Binding-site contacts:
Ligand atom F18 contacts residue 0U91 of chain 1.C at 0.2 Å.
Ligand atom C10 contacts residue 0U91 of chain 1.C at 0.1 Å.
Ligand atom N9 contacts residue 0U91 of chain 1.C at 0.1 Å (h-bond).
Ligand atom C7 contacts residue 0U91 of chain 1.C at 0.1 Å.
Ligand atom C6 contacts residue 0U91 of chain 1.C at 0.1 Å.
Ligand atom C18 contacts residue GLY321 of chain 1.A at 3.2 Å.
Ligand atom F7C contacts residue THR258 of chain 1.A at 3.4 Å.
Ligand atom O11 contacts residue PHE32 of chain 1.A at 3.0 Å.
Ligand atom O15 contacts residue GLU424 of chain 1.A at 3.1 Å (salt-bridge).
Ligand atom C17 contacts residue 0U91 of chain 1.C at 0.1 Å.
Ligand atom C5 contacts residue 0U91 of chain 1.C at 0.1 Å.
Ligand atom S14 contacts residue 0U91 of chain 1.C at 0.1 Å (h-bond).
Ligand atom C13 contacts residue 0U91 of chain 1.C at 0.1 Å.
Ligand atom C13 contacts residue PHE32 of chain 1.A at 3.1 Å (hydrophobic).
Ligand atom C15 contacts residue 0U91 of chain 1.C at 0.1 Å.
Ligand atom N8 contacts residue HEM1 of chain 1.B at 3.2 Å.
Ligand atom C11 contacts residue 0U91 of chain 1.C at 0.2 Å.
Ligand atom O10 contacts residue 0U91 of chain 1.C at 0.2 Å (h-bond).
Ligand atom F18 contacts residue GLY321 of chain 1.A at 2.7 Å.
Ligand atom F7C contacts residue 0U91 of chain 1.C at 0.1 Å.
Ligand atom O14 contacts residue 0U91 of chain 1.C at 0.1 Å (h-bond).
Ligand atom N9 contacts residue ALA426 of chain 1.A at 2.9 Å (h-bond).
Ligand atom C19 contacts residue 0U91 of chain 1.C at 0.2 Å.
Ligand atom F7A contacts residue 0U91 of chain 1.C at 0.1 Å.
Ligand atom C2 contacts residue 0U91 of chain 1.C at 0.1 Å.
Ligand atom C12 contacts residue 0U91 of chain 1.C at 0.7 Å.
Ligand atom O14 contacts residue PHE32 of chain 1.A at 3.1 Å.
Ligand atom O11 contacts residue 0U91 of chain 1.C at 0.7 Å.
Ligand atom C1 contacts residue 0U91 of chain 1.C at 0.1 Å.
Ligand atom O15 contacts residue 0U91 of chain 1.C at 0.1 Å (h-bond).
Ligand atom O15 contacts residue TRP320 of chain 1.A at 2.9 Å.
Ligand atom C12 contacts residue ALA426 of chain 1.A at 3.3 Å (hydrophobic).
Ligand atom C3 contacts residue 0U91 of chain 1.C at 0.1 Å.
Ligand atom F7B contacts residue 0U91 of chain 1.C at 0.1 Å.
Ligand atom C4 contacts residue 0U91 of chain 1.C at 0.1 Å.
Ligand atom N8 contacts residue 0U91 of chain 1.C at 0.1 Å (h-bond).
Ligand atom C20 contacts residue 0U91 of chain 1.C at 0.1 Å.
Ligand atom C8 contacts residue 0U91 of chain 1.C at 0.1 Å.
Ligand atom C16 contacts residue 0U91 of chain 1.C at 0.1 Å.
Ligand atom C18 contacts residue 0U91 of chain 1.C at 0.2 Å.

Sequence of chain 1.A:
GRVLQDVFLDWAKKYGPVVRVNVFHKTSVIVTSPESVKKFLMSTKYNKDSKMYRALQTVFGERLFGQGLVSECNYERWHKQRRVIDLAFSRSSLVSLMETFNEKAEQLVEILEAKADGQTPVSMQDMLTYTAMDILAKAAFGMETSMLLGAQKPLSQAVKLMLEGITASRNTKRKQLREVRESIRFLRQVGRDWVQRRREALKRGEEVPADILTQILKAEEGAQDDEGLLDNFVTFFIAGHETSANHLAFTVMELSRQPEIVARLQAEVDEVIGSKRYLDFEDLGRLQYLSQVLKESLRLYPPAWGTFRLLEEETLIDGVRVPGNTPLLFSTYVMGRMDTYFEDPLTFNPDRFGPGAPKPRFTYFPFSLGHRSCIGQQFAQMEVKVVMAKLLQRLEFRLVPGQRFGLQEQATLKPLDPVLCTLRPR

The protein below binds the small molecule below.
Small molecule (SMILES): C[C@](O)(CS(=O)(=O)c1ccc(F)cc1)C(=O)Nc1ccc(C#N)c(C(F)(F)F)c1